Sequence of chain 1.K:
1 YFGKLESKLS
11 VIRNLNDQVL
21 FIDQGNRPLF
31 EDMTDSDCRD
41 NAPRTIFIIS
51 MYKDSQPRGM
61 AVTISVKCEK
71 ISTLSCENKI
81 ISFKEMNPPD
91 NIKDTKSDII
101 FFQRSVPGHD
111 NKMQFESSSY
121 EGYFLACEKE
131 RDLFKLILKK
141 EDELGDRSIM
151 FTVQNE

A small-molecule ligand and the protein it binds are described below.
Small molecule (SMILES): CC(=O)N[C@H]1[C@H](O[C@H]2[C@H](O)[C@@H](NC(C)=O)CO[C@@H]2CO)O[C@H](CO)[C@@H](O)[C@@H]1O

Sequence of chain 1.L:
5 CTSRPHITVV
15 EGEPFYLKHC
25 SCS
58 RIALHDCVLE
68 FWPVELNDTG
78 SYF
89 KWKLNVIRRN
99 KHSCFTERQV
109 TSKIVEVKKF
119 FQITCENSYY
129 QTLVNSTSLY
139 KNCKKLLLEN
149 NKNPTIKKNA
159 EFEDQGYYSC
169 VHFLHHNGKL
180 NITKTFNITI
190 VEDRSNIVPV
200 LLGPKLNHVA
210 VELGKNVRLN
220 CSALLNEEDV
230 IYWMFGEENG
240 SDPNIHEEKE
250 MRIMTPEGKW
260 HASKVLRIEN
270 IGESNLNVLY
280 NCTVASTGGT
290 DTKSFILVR

Binding-site contacts:
Ligand atom C5 contacts residue THR188 of chain 1.L at 3.7 Å.
Ligand atom C7 contacts residue ASN186 of chain 1.L at 3.5 Å.
Ligand atom C7 contacts residue TYR165 of chain 1.L at 3.5 Å (hydrophobic).
Ligand atom O6 contacts residue THR188 of chain 1.L at 4.4 Å.
Ligand atom C8 contacts residue GLU105 of chain 1.L at 3.8 Å.
Ligand atom O5 contacts residue SER110 of chain 1.L at 3.7 Å.
Ligand atom N2 contacts residue ASN186 of chain 1.L at 2.9 Å (h-bond).
Ligand atom C1 contacts residue ASN186 of chain 1.L at 1.4 Å.
Ligand atom C1 contacts residue SER110 of chain 1.L at 3.8 Å.
Ligand atom C7 contacts residue VAL108 of chain 1.L at 4.0 Å (hydrophobic).
Ligand atom C8 contacts residue TYR165 of chain 1.L at 3.3 Å (hydrophobic).
Ligand atom C1 contacts residue TYR165 of chain 1.L at 3.9 Å (hydrophobic).
Ligand atom C3 contacts residue ASN186 of chain 1.L at 3.8 Å.
Ligand atom C2 contacts residue SER110 of chain 1.L at 4.2 Å.
Ligand atom O7 contacts residue ASN186 of chain 1.L at 3.8 Å.
Ligand atom C6 contacts residue ILE112 of chain 1.L at 4.2 Å (hydrophobic).
Ligand atom C6 contacts residue THR188 of chain 1.L at 3.6 Å.
Ligand atom C8 contacts residue THR188 of chain 1.L at 4.3 Å.
Ligand atom C2 contacts residue ASN186 of chain 1.L at 2.4 Å.
Ligand atom O7 contacts residue ASP35 of chain 1.K at 3.9 Å.
Ligand atom O7 contacts residue SER110 of chain 1.L at 4.2 Å.
Ligand atom O5 contacts residue ASN186 of chain 1.L at 2.3 Å (h-bond).
Ligand atom C8 contacts residue VAL108 of chain 1.L at 4.0 Å (hydrophobic).
Ligand atom C4 contacts residue ASN186 of chain 1.L at 4.2 Å.
Ligand atom O5 contacts residue THR188 of chain 1.L at 3.5 Å (h-bond).
Ligand atom N2 contacts residue TYR165 of chain 1.L at 2.9 Å (h-bond).
Ligand atom O6 contacts residue ILE112 of chain 1.L at 4.2 Å.
Ligand atom C3 contacts residue TYR165 of chain 1.L at 4.4 Å (hydrophobic).
Ligand atom C2 contacts residue TYR165 of chain 1.L at 3.9 Å (hydrophobic).
Ligand atom C5 contacts residue ASN186 of chain 1.L at 3.6 Å.
Ligand atom C1 contacts residue THR188 of chain 1.L at 4.3 Å.
Ligand atom O7 contacts residue GLU105 of chain 1.L at 4.5 Å.
Ligand atom O7 contacts residue VAL108 of chain 1.L at 3.6 Å.